The protein below binds the small molecule below.
Small molecule (SMILES): CN(C)C(=O)c1cnn(C)c1C(=O)Nc1ccc2[nH]c(-c3ccccc3)nc2c1

Sequence of chain 1.C:
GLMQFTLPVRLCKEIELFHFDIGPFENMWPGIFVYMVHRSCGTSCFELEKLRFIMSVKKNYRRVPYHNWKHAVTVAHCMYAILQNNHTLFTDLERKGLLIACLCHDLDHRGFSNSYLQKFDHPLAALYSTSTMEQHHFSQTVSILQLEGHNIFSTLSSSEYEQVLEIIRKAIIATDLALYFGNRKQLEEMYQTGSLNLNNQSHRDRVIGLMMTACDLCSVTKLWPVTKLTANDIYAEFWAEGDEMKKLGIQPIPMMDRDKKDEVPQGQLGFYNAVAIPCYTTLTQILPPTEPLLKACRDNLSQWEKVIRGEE

Binding-site contacts:
Ligand atom N22 contacts residue PHE283 of chain 1.C at 3.6 Å.
Ligand atom C7 contacts residue GLN280 of chain 1.C at 3.4 Å.
Ligand atom C13 contacts residue GLY279 of chain 1.C at 3.5 Å.
Ligand atom C14 contacts residue GLY279 of chain 1.C at 3.9 Å.
Ligand atom C8 contacts residue TYR247 of chain 1.C at 3.2 Å (hydrophobic).
Ligand atom C27 contacts residue GLN280 of chain 1.C at 3.8 Å.
Ligand atom O26 contacts residue PHE283 of chain 1.C at 3.5 Å.
Ligand atom C27 contacts residue PHE283 of chain 1.C at 3.8 Å (hydrophobic).
Ligand atom C18 contacts residue TYR247 of chain 1.C at 3.8 Å (hydrophobic).
Ligand atom C4 contacts residue PHE283 of chain 1.C at 3.6 Å (hydrophobic).
Ligand atom N23 contacts residue ILE246 of chain 1.C at 3.4 Å.
Ligand atom C24 contacts residue LEU229 of chain 1.C at 3.8 Å (hydrophobic).
Ligand atom C19 contacts residue PHE283 of chain 1.C at 3.8 Å (hydrophobic).
Ligand atom C11 contacts residue GLY279 of chain 1.C at 3.7 Å.
Ligand atom N22 contacts residue ILE246 of chain 1.C at 3.3 Å.
Ligand atom C20 contacts residue PHE283 of chain 1.C at 3.6 Å (hydrophobic).
Ligand atom C24 contacts residue ILE246 of chain 1.C at 3.9 Å (hydrophobic).
Ligand atom C1 contacts residue PHE283 of chain 1.C at 3.9 Å (hydrophobic).
Ligand atom C27 contacts residue VAL232 of chain 1.C at 3.6 Å (hydrophobic).
Ligand atom N12 contacts residue TYR247 of chain 1.C at 2.5 Å (h-bond).
Ligand atom C7 contacts residue TYR247 of chain 1.C at 3.5 Å (hydrophobic).
Ligand atom C5 contacts residue MET267 of chain 1.C at 3.8 Å (hydrophobic).
Ligand atom C11 contacts residue TYR247 of chain 1.C at 3.6 Å (hydrophobic).
Ligand atom C13 contacts residue MET267 of chain 1.C at 3.9 Å (hydrophobic).
Ligand atom C9 contacts residue MET267 of chain 1.C at 3.7 Å (hydrophobic).
Ligand atom C9 contacts residue GLY279 of chain 1.C at 3.9 Å.
Ligand atom C16 contacts residue GLU275 of chain 1.C at 3.7 Å.
Ligand atom C6 contacts residue MET267 of chain 1.C at 3.5 Å (hydrophobic).
Ligand atom C20 contacts residue ILE246 of chain 1.C at 3.8 Å (hydrophobic).
Ligand atom C17 contacts residue GLU275 of chain 1.C at 3.6 Å.
Ligand atom C5 contacts residue PHE283 of chain 1.C at 3.2 Å (hydrophobic).
Ligand atom C7 contacts residue PHE250 of chain 1.C at 3.8 Å (hydrophobic).
Ligand atom N2 contacts residue PHE283 of chain 1.C at 3.4 Å.
Ligand atom C17 contacts residue LYS272 of chain 1.C at 3.7 Å.
Ligand atom C15 contacts residue PRO266 of chain 1.C at 3.6 Å (hydrophobic).
Ligand atom O3 contacts residue GLN280 of chain 1.C at 3.0 Å (h-bond).
Ligand atom N25 contacts residue PHE250 of chain 1.C at 3.8 Å.
Ligand atom C8 contacts residue MET267 of chain 1.C at 3.8 Å (hydrophobic).
Ligand atom C27 contacts residue ILE246 of chain 1.C at 3.5 Å (hydrophobic).
Ligand atom N10 contacts residue GLY279 of chain 1.C at 3.9 Å.